Sequence of chain 2.B:
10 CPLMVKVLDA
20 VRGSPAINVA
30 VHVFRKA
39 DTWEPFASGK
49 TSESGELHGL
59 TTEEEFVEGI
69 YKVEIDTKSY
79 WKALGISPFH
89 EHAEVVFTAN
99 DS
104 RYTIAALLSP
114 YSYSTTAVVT

The protein below binds the small molecule below.
Small molecule (SMILES): O=C(O)CCO/N=C/c1ccccc1C(F)(F)F

Binding-site contacts:
Ligand atom C1 contacts residue 1BD1 of chain 2.D at 0.5 Å.
Ligand atom C6 contacts residue LEU110 of chain 2.B at 3.9 Å (hydrophobic).
Ligand atom C1 contacts residue SER117 of chain 1.B at 3.8 Å.
Ligand atom O13 contacts residue LYS15 of chain 2.B at 3.2 Å (salt-bridge).
Ligand atom C10 contacts residue 1BD1 of chain 2.D at 1.3 Å.
Ligand atom F17 contacts residue SER117 of chain 2.B at 2.9 Å.
Ligand atom C6 contacts residue 1BD1 of chain 2.D at 1.1 Å.
Ligand atom F18 contacts residue LEU110 of chain 2.B at 2.8 Å.
Ligand atom N8 contacts residue 1BD1 of chain 2.D at 0.9 Å (h-bond).
Ligand atom C4 contacts residue 1BD1 of chain 2.D at 0.8 Å.
Ligand atom F18 contacts residue ALA109 of chain 2.B at 3.2 Å.
Ligand atom F17 contacts residue LEU110 of chain 1.B at 3.8 Å.
Ligand atom F16 contacts residue THR119 of chain 2.B at 3.4 Å.
Ligand atom F18 contacts residue SER117 of chain 2.B at 3.6 Å.
Ligand atom C5 contacts residue LEU110 of chain 2.B at 3.7 Å (hydrophobic).
Ligand atom C11 contacts residue LYS15 of chain 2.B at 3.3 Å.
Ligand atom C11 contacts residue LEU17 of chain 2.B at 3.8 Å (hydrophobic).
Ligand atom C3 contacts residue 1BD1 of chain 2.D at 0.8 Å.
Ligand atom C15 contacts residue LEU110 of chain 2.B at 3.9 Å (hydrophobic).
Ligand atom O9 contacts residue 1BD1 of chain 2.D at 0.4 Å (h-bond).
Ligand atom C12 contacts residue LYS15 of chain 2.B at 3.2 Å.
Ligand atom F17 contacts residue 1BD1 of chain 2.D at 1.1 Å.
Ligand atom O14 contacts residue LYS15 of chain 2.B at 3.8 Å.
Ligand atom C2 contacts residue 1BD1 of chain 2.D at 0.9 Å.
Ligand atom C5 contacts residue SER117 of chain 2.B at 3.9 Å.
Ligand atom C5 contacts residue SER117 of chain 1.B at 3.6 Å.
Ligand atom C15 contacts residue 1BD1 of chain 2.D at 0.5 Å.
Ligand atom O13 contacts residue VAL121 of chain 1.B at 3.7 Å.
Ligand atom F16 contacts residue ALA108 of chain 2.B at 3.4 Å.
Ligand atom O13 contacts residue LEU17 of chain 2.B at 3.5 Å.
Ligand atom C5 contacts residue 1BD1 of chain 2.D at 0.5 Å.
Ligand atom F18 contacts residue 1BD1 of chain 2.D at 1.3 Å.
Ligand atom C12 contacts residue 1BD1 of chain 2.D at 3.2 Å.
Ligand atom C6 contacts residue LEU110 of chain 1.B at 3.7 Å (hydrophobic).
Ligand atom O14 contacts residue 1BD1 of chain 2.D at 3.8 Å.
Ligand atom C11 contacts residue 1BD1 of chain 2.D at 1.8 Å.
Ligand atom C6 contacts residue SER117 of chain 1.B at 2.8 Å.
Ligand atom F17 contacts residue THR118 of chain 2.B at 3.7 Å.
Ligand atom F16 contacts residue 1BD1 of chain 2.D at 0.9 Å.
Ligand atom C7 contacts residue 1BD1 of chain 2.D at 0.5 Å.

Sequence of chain 1.B:
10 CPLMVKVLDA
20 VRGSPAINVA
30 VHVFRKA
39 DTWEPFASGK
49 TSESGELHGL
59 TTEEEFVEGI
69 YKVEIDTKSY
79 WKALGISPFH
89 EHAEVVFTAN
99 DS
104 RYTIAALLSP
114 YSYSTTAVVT